Sequence of chain 1.A:
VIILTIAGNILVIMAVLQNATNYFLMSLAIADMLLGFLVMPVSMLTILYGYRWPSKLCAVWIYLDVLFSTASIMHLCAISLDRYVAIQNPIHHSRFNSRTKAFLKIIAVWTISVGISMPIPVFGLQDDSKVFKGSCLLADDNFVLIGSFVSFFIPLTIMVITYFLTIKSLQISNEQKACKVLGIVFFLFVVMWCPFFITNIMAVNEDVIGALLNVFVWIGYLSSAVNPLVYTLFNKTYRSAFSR

Binding-site contacts:
Ligand atom C20 contacts residue PHE433 of chain 1.A at 3.6 Å (hydrophobic).
Ligand atom C16 contacts residue TYR463 of chain 1.A at 3.7 Å (hydrophobic).
Ligand atom C20 contacts residue TRP429 of chain 1.A at 4.2 Å (hydrophobic).
Ligand atom C21 contacts residue TRP429 of chain 1.A at 4.1 Å (hydrophobic).
Ligand atom C19 contacts residue GLY462 of chain 1.A at 4.0 Å.
Ligand atom O23 contacts residue GLY462 of chain 1.A at 4.4 Å.
Ligand atom C17 contacts residue SER252 of chain 1.A at 4.3 Å.
Ligand atom O23 contacts residue SER252 of chain 1.A at 3.0 Å (h-bond).
Ligand atom C12 contacts residue SER252 of chain 1.A at 4.4 Å.
Ligand atom C21 contacts residue GLY462 of chain 1.A at 3.8 Å.
Ligand atom C10 contacts residue PHE432 of chain 1.A at 4.4 Å (hydrophobic).
Ligand atom N07 contacts residue VAL328 of chain 1.A at 4.1 Å.
Ligand atom C21 contacts residue PHE433 of chain 1.A at 4.3 Å (hydrophobic).
Ligand atom C14 contacts residue ASP248 of chain 1.A at 3.7 Å.
Ligand atom C12 contacts residue PHE433 of chain 1.A at 4.1 Å (hydrophobic).
Ligand atom C16 contacts residue VAL459 of chain 1.A at 4.0 Å (hydrophobic).
Ligand atom C20 contacts residue GLY462 of chain 1.A at 3.8 Å.
Ligand atom C01 contacts residue SER335 of chain 1.A at 3.1 Å.
Ligand atom C22 contacts residue SER252 of chain 1.A at 3.9 Å.
Ligand atom C18 contacts residue PHE432 of chain 1.A at 3.6 Å (hydrophobic).
Ligand atom C03 contacts residue PHE433 of chain 1.A at 3.8 Å (hydrophobic).
Ligand atom C11 contacts residue PHE432 of chain 1.A at 4.3 Å (hydrophobic).
Ligand atom C18 contacts residue GLY462 of chain 1.A at 4.3 Å.
Ligand atom C13 contacts residue PHE433 of chain 1.A at 4.3 Å (hydrophobic).
Ligand atom N15 contacts residue SER252 of chain 1.A at 2.8 Å (h-bond).
Ligand atom N15 contacts residue ASP248 of chain 1.A at 3.3 Å (salt-bridge).
Ligand atom C16 contacts residue SER252 of chain 1.A at 3.9 Å.
Ligand atom C13 contacts residue SER252 of chain 1.A at 3.1 Å.
Ligand atom C13 contacts residue ASP248 of chain 1.A at 3.9 Å.
Ligand atom O02 contacts residue SER252 of chain 1.A at 3.8 Å.
Ligand atom C01 contacts residue PHE433 of chain 1.A at 3.8 Å (hydrophobic).
Ligand atom C01 contacts residue THR253 of chain 1.A at 3.9 Å.
Ligand atom C04 contacts residue PHE433 of chain 1.A at 4.0 Å (hydrophobic).
Ligand atom C19 contacts residue PHE432 of chain 1.A at 3.4 Å (hydrophobic).
Ligand atom O02 contacts residue PHE433 of chain 1.A at 3.6 Å.
Ligand atom C17 contacts residue GLY462 of chain 1.A at 4.3 Å.
Ligand atom C22 contacts residue GLY462 of chain 1.A at 4.1 Å.
Ligand atom C19 contacts residue PHE433 of chain 1.A at 3.7 Å (hydrophobic).
Ligand atom C18 contacts residue VAL459 of chain 1.A at 4.3 Å (hydrophobic).
Ligand atom C14 contacts residue SER252 of chain 1.A at 3.5 Å.

The small molecule below binds the protein below.
Small molecule (SMILES): COc1cc(CCNCc2ccccc2O)c(OC)cc1C#N